Sequence of chain 1.B:
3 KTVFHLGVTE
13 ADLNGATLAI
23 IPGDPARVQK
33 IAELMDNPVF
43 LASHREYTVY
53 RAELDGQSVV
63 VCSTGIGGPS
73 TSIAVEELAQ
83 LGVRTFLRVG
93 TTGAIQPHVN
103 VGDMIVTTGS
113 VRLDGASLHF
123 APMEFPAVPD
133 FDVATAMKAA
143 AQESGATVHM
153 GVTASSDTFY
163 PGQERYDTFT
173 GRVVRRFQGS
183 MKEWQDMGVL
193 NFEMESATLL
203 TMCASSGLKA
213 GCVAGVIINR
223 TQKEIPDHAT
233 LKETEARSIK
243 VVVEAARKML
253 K

Binding-site contacts:
Ligand atom O4 contacts residue ARG167 of chain 1.B at 2.9 Å (salt-bridge).
Ligand atom O2 contacts residue TRS1 of chain 1.M at 3.1 Å.
Ligand atom CM5 contacts residue THR94 of chain 1.B at 3.7 Å.
Ligand atom C2 contacts residue GLN165 of chain 1.B at 3.6 Å.
Ligand atom C4 contacts residue PHE161 of chain 1.B at 3.8 Å (hydrophobic).
Ligand atom N1 contacts residue PHE161 of chain 1.B at 4.1 Å.
Ligand atom O4 contacts residue GLN165 of chain 1.B at 3.6 Å (h-bond).
Ligand atom N3 contacts residue PHE194 of chain 1.B at 3.8 Å.
Ligand atom C6 contacts residue THR94 of chain 1.B at 4.0 Å.
Ligand atom O4 contacts residue GLY95 of chain 1.B at 3.6 Å.
Ligand atom C4 contacts residue ARG167 of chain 1.B at 3.8 Å.
Ligand atom N3 contacts residue PHE161 of chain 1.B at 3.6 Å.
Ligand atom C5 contacts residue GLY95 of chain 1.B at 3.5 Å.
Ligand atom O2 contacts residue MET196 of chain 1.B at 3.5 Å.
Ligand atom C2 contacts residue GLU195 of chain 1.B at 4.0 Å.
Ligand atom C4 contacts residue GLN165 of chain 1.B at 3.7 Å.
Ligand atom O2 contacts residue GLN165 of chain 1.B at 3.0 Å (h-bond).
Ligand atom C5 contacts residue PHE161 of chain 1.B at 4.1 Å (hydrophobic).
Ligand atom C6 contacts residue PHE161 of chain 1.B at 4.2 Å (hydrophobic).
Ligand atom O2 contacts residue GLU195 of chain 1.B at 3.4 Å.
Ligand atom N1 contacts residue TRS1 of chain 1.M at 2.6 Å (h-bond).
Ligand atom C2 contacts residue TRS1 of chain 1.M at 3.6 Å.
Ligand atom C2 contacts residue PHE161 of chain 1.B at 3.7 Å (hydrophobic).
Ligand atom C4 contacts residue GLY95 of chain 1.B at 3.6 Å.
Ligand atom O4 contacts residue PHE161 of chain 1.B at 4.3 Å.
Ligand atom C6 contacts residue GLY95 of chain 1.B at 4.0 Å.
Ligand atom CM5 contacts residue ILE220 of chain 1.B at 3.6 Å (hydrophobic).
Ligand atom CM5 contacts residue ILE219 of chain 1.B at 4.0 Å (hydrophobic).
Ligand atom C6 contacts residue TRS1 of chain 1.M at 3.2 Å.
Ligand atom CM5 contacts residue GLY95 of chain 1.B at 3.6 Å.
Ligand atom O2 contacts residue PHE194 of chain 1.B at 4.0 Å.
Ligand atom C6 contacts residue THR93 of chain 1.B at 3.7 Å.
Ligand atom N3 contacts residue ARG167 of chain 1.B at 4.1 Å.
Ligand atom O2 contacts residue PHE161 of chain 1.B at 4.0 Å.
Ligand atom N3 contacts residue GLN165 of chain 1.B at 2.8 Å (h-bond).
Ligand atom C2 contacts residue PHE194 of chain 1.B at 3.8 Å (hydrophobic).
Ligand atom O4 contacts residue ILE220 of chain 1.B at 3.7 Å.
Ligand atom N1 contacts residue THR93 of chain 1.B at 4.0 Å.
Ligand atom N3 contacts residue GLY95 of chain 1.B at 4.2 Å.
Ligand atom C5 contacts residue THR94 of chain 1.B at 3.8 Å.

A small-molecule ligand and the protein it binds are described below.
Small molecule (SMILES): Cc1c[nH]c(=O)[nH]c1=O